Binding-site contacts:
Ligand atom C1 contacts residue ARG12 of chain 2.A at 3.4 Å.
Ligand atom C3 contacts residue ARG12 of chain 2.A at 3.5 Å.
Ligand atom OH contacts residue LYS54 of chain 2.A at 3.5 Å.
Ligand atom N contacts residue HIS52 of chain 2.A at 2.9 Å (h-bond).
Ligand atom O contacts residue ARG12 of chain 2.A at 3.6 Å.
Ligand atom O2P contacts residue ARG12 of chain 2.A at 2.8 Å (salt-bridge).
Ligand atom CD1 contacts residue LYS54 of chain 2.A at 3.5 Å.
Ligand atom O3P contacts residue ARG31 of chain 2.A at 3.0 Å (salt-bridge).
Ligand atom CG1 contacts residue HIS52 of chain 2.A at 3.6 Å.
Ligand atom O contacts residue ARG12 of chain 2.A at 3.0 Å (salt-bridge).
Ligand atom ND2 contacts residue LEU56 of chain 2.A at 3.5 Å.
Ligand atom O3P contacts residue LYS54 of chain 2.A at 3.6 Å.
Ligand atom CB contacts residue LEU65 of chain 2.A at 3.6 Å (hydrophobic).
Ligand atom CA contacts residue HIS52 of chain 2.A at 3.3 Å.
Ligand atom O3P contacts residue SER33 of chain 2.A at 2.7 Å (h-bond).
Ligand atom CG contacts residue LYS54 of chain 2.A at 3.7 Å.
Ligand atom CE1 contacts residue SER41 of chain 2.A at 3.6 Å.
Ligand atom CE1 contacts residue ARG12 of chain 2.A at 3.5 Å.
Ligand atom CZ contacts residue LYS54 of chain 2.A at 3.6 Å.
Ligand atom OD1 contacts residue PHE53 of chain 2.A at 3.5 Å.
Ligand atom O2P contacts residue ARG31 of chain 2.A at 2.9 Å (salt-bridge).
Ligand atom CA contacts residue ARG12 of chain 2.A at 3.4 Å.
Ligand atom CA contacts residue TRP66 of chain 2.A at 3.5 Å (hydrophobic).
Ligand atom CB contacts residue PHE53 of chain 2.A at 3.7 Å (hydrophobic).
Ligand atom O1P contacts residue SER35 of chain 2.A at 2.7 Å (h-bond).
Ligand atom O3P contacts residue SER41 of chain 2.A at 2.7 Å (h-bond).
Ligand atom N contacts residue ARG12 of chain 2.A at 3.3 Å (salt-bridge).
Ligand atom OD1 contacts residue LYS54 of chain 2.A at 2.9 Å (salt-bridge).
Ligand atom P contacts residue SER41 of chain 2.A at 3.7 Å.
Ligand atom CB contacts residue TRP66 of chain 2.A at 3.6 Å (hydrophobic).
Ligand atom C contacts residue ARG12 of chain 2.A at 3.3 Å.
Ligand atom CZ contacts residue ARG12 of chain 2.A at 3.5 Å.
Ligand atom C6 contacts residue ARG12 of chain 2.A at 3.6 Å.
Ligand atom N contacts residue ARG12 of chain 2.A at 3.5 Å (salt-bridge).
Ligand atom CG1 contacts residue GLN51 of chain 2.A at 3.6 Å.
Ligand atom O1P contacts residue SER33 of chain 2.A at 3.5 Å (h-bond).
Ligand atom ND2 contacts residue LEU65 of chain 2.A at 2.9 Å (h-bond).
Ligand atom ND2 contacts residue LYS54 of chain 2.A at 2.8 Å (salt-bridge).
Ligand atom C contacts residue HIS52 of chain 2.A at 3.5 Å.
Ligand atom P contacts residue SER33 of chain 2.A at 3.5 Å.

Sequence of chain 2.A:
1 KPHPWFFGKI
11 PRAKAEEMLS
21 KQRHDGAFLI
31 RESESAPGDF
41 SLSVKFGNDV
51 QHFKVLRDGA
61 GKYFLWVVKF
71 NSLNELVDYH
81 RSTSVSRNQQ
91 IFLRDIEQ

A protein and the small-molecule ligand that binds it are described below.
Small molecule (SMILES): CC[C@H](C)[C@H](NC(=O)[C@H](Cc1ccc(OP(=O)(O)O)cc1)NC(=O)[C@H](CCC(=O)O)NC(=O)c1ccccc1N)C(=O)N[C@@H](CC(N)=O)C(=O)N[C@@H](CCC(N)=O)C(N)=O